Binding-site contacts:
Ligand atom C1 contacts residue PRO41 of chain 1.B at 3.9 Å (hydrophobic).
Ligand atom C28 contacts residue ASN99 of chain 1.B at 3.9 Å.
Ligand atom O contacts residue LEU51 of chain 1.B at 3.6 Å.
Ligand atom C11 contacts residue ASN99 of chain 1.B at 3.9 Å.
Ligand atom C9 contacts residue ILE105 of chain 1.B at 3.9 Å (hydrophobic).
Ligand atom C8 contacts residue ASP104 of chain 1.B at 3.9 Å.
Ligand atom C28 contacts residue ILE105 of chain 1.B at 3.7 Å (hydrophobic).
Ligand atom C14 contacts residue TRP40 of chain 1.B at 3.6 Å (hydrophobic).
Ligand atom C11 contacts residue TYR98 of chain 1.B at 3.9 Å (hydrophobic).
Ligand atom C17 contacts residue LEU51 of chain 1.B at 3.8 Å (hydrophobic).
Ligand atom C27 contacts residue EDO1 of chain 1.J at 3.9 Å.
Ligand atom C26 contacts residue TRP40 of chain 1.B at 3.7 Å (hydrophobic).
Ligand atom C13 contacts residue LEU51 of chain 1.B at 3.8 Å (hydrophobic).
Ligand atom C6 contacts residue ILE105 of chain 1.B at 3.6 Å (hydrophobic).
Ligand atom C26 contacts residue GLN44 of chain 1.B at 3.3 Å.
Ligand atom N3 contacts residue LEU51 of chain 1.B at 3.9 Å.
Ligand atom C10 contacts residue ILE105 of chain 1.B at 3.9 Å (hydrophobic).
Ligand atom O1 contacts residue ASN99 of chain 1.B at 3.0 Å (h-bond).
Ligand atom C7 contacts residue ILE105 of chain 1.B at 3.9 Å (hydrophobic).
Ligand atom C2 contacts residue VAL46 of chain 1.B at 3.7 Å (hydrophobic).
Ligand atom O1 contacts residue CYS95 of chain 1.B at 3.8 Å.
Ligand atom C contacts residue VAL46 of chain 1.B at 3.7 Å (hydrophobic).
Ligand atom C12 contacts residue VAL46 of chain 1.B at 3.9 Å (hydrophobic).
Ligand atom C27 contacts residue TRP40 of chain 1.B at 3.8 Å (hydrophobic).
Ligand atom S contacts residue TRP40 of chain 1.B at 3.7 Å.
Ligand atom C contacts residue PHE42 of chain 1.B at 3.9 Å (hydrophobic).
Ligand atom N1 contacts residue PRO41 of chain 1.B at 3.4 Å (h-bond).
Ligand atom C14 contacts residue EDO1 of chain 1.J at 3.7 Å.
Ligand atom C15 contacts residue TRP40 of chain 1.B at 3.8 Å (hydrophobic).
Ligand atom C27 contacts residue GLN44 of chain 1.B at 3.5 Å.
Ligand atom C2 contacts residue PRO41 of chain 1.B at 3.0 Å (hydrophobic).
Ligand atom C contacts residue PRO41 of chain 1.B at 3.9 Å (hydrophobic).
Ligand atom C27 contacts residue PRO41 of chain 1.B at 3.9 Å (hydrophobic).
Ligand atom C9 contacts residue TRP40 of chain 1.B at 3.6 Å (hydrophobic).
Ligand atom O1 contacts residue ILE105 of chain 1.B at 3.9 Å.
Ligand atom C12 contacts residue LEU53 of chain 1.B at 3.5 Å (hydrophobic).
Ligand atom N4 contacts residue EDO1 of chain 1.J at 3.9 Å.
Ligand atom C15 contacts residue EDO1 of chain 1.J at 3.6 Å.
Ligand atom C18 contacts residue EDO1 of chain 1.J at 3.8 Å.
Ligand atom C25 contacts residue TRP40 of chain 1.B at 3.8 Å (hydrophobic).

A protein and the small-molecule ligand that binds it are described below.
Small molecule (SMILES): CCOc1cc(C2CCN(C)CC2)ccc1Nc1ncc2c(n1)N(Cc1cc(C)cs1)[C@H](CC)C(=O)N2C

Sequence of chain 1.B:
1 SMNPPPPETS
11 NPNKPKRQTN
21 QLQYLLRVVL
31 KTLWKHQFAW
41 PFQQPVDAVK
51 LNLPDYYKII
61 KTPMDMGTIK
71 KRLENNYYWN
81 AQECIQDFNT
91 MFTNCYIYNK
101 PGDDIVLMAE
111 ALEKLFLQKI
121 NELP